Binding-site contacts:
Ligand atom N07 contacts residue CYS103 of chain 1.B at 3.4 Å (h-bond).
Ligand atom C12 contacts residue ASN109 of chain 1.B at 3.8 Å.
Ligand atom C10 contacts residue CYS103 of chain 1.B at 1.8 Å (hydrophobic).
Ligand atom C01 contacts residue ASN109 of chain 1.B at 4.2 Å.
Ligand atom C05 contacts residue PHE22 of chain 1.B at 4.1 Å (hydrophobic).
Ligand atom C02 contacts residue ASN109 of chain 1.B at 4.2 Å.
Ligand atom C06 contacts residue GLN25 of chain 1.B at 4.5 Å.
Ligand atom C01 contacts residue SER21 of chain 1.B at 3.5 Å.
Ligand atom O09 contacts residue ASN109 of chain 1.B at 3.3 Å (h-bond).
Ligand atom C08 contacts residue CYS103 of chain 1.B at 2.7 Å (hydrophobic).
Ligand atom C03 contacts residue SER21 of chain 1.B at 3.4 Å.
Ligand atom C04 contacts residue PHE22 of chain 1.B at 3.9 Å (hydrophobic).
Ligand atom C02 contacts residue ASP19 of chain 1.B at 4.4 Å.
Ligand atom O09 contacts residue CYS103 of chain 1.B at 3.3 Å.
Ligand atom C02 contacts residue SER21 of chain 1.B at 3.9 Å.
Ligand atom C05 contacts residue GLN25 of chain 1.B at 3.4 Å.
Ligand atom C03 contacts residue PHE22 of chain 1.B at 3.7 Å (hydrophobic).
Ligand atom C01 contacts residue ASP19 of chain 1.B at 3.4 Å.
Ligand atom C06 contacts residue PHE22 of chain 1.B at 4.1 Å (hydrophobic).
Ligand atom C10 contacts residue PRO104 of chain 1.B at 3.6 Å (hydrophobic).
Ligand atom C08 contacts residue ASN109 of chain 1.B at 4.3 Å.
Ligand atom C06 contacts residue ASN109 of chain 1.B at 4.4 Å.
Ligand atom N07 contacts residue PHE22 of chain 1.B at 4.2 Å.
Ligand atom O09 contacts residue SER106 of chain 1.B at 3.4 Å.
Ligand atom C04 contacts residue GLN25 of chain 1.B at 3.8 Å.
Ligand atom C02 contacts residue PHE22 of chain 1.B at 4.4 Å (hydrophobic).
Ligand atom C08 contacts residue SER106 of chain 1.B at 4.4 Å.
Ligand atom C04 contacts residue SER21 of chain 1.B at 4.0 Å.

Sequence of chain 1.B:
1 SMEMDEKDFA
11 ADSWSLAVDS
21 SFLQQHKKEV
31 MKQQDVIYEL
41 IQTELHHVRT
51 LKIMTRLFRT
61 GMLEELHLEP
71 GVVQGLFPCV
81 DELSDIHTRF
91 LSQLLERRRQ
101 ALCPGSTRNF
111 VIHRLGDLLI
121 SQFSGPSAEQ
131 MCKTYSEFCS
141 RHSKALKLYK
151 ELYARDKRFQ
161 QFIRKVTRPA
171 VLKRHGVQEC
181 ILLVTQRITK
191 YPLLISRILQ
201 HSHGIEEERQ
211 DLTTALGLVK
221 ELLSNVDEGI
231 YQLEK

The small molecule below binds the protein below.
Small molecule (SMILES): CC(=O)Nc1cccc(C)c1